Binding-site contacts:
Ligand atom C5 contacts residue PDC1 of chain 4.J at 4.3 Å.
Ligand atom O3 contacts residue LU1 of chain 4.C at 2.6 Å.
Ligand atom C6 contacts residue PDC1 of chain 4.J at 3.4 Å.
Ligand atom O1 contacts residue LU1 of chain 4.C at 2.2 Å.
Ligand atom C2 contacts residue PDC1 of chain 4.J at 3.2 Å.
Ligand atom O3 contacts residue PDC1 of chain 4.K at 3.3 Å (h-bond).
Ligand atom C8 contacts residue PDC1 of chain 4.J at 3.7 Å.
Ligand atom N1 contacts residue PDC1 of chain 4.K at 2.8 Å (h-bond).
Ligand atom C5 contacts residue PDC1 of chain 4.K at 4.4 Å.
Ligand atom O1 contacts residue PDC1 of chain 4.J at 3.3 Å (h-bond).
Ligand atom C8 contacts residue ARG164 of chain 4.A at 3.7 Å.
Ligand atom C2 contacts residue PDC1 of chain 4.K at 3.4 Å.
Ligand atom C7 contacts residue PDC1 of chain 4.J at 3.4 Å.
Ligand atom C6 contacts residue ARG164 of chain 4.A at 4.4 Å.
Ligand atom C6 contacts residue LU1 of chain 4.C at 3.3 Å.
Ligand atom O3 contacts residue PDC1 of chain 4.J at 3.0 Å (h-bond).
Ligand atom C3 contacts residue LU1 of chain 4.C at 4.5 Å.
Ligand atom C8 contacts residue LU1 of chain 4.C at 3.4 Å.
Ligand atom O3 contacts residue ARG164 of chain 4.A at 3.6 Å.
Ligand atom C3 contacts residue PDC1 of chain 4.J at 4.2 Å.
Ligand atom O1 contacts residue PDC1 of chain 4.K at 2.5 Å (h-bond).
Ligand atom C2 contacts residue LU1 of chain 4.C at 3.1 Å.
Ligand atom N1 contacts residue LU1 of chain 4.C at 2.4 Å.
Ligand atom O2 contacts residue LU1 of chain 4.C at 4.3 Å.
Ligand atom C8 contacts residue PDC1 of chain 4.K at 3.6 Å.
Ligand atom C3 contacts residue PDC1 of chain 4.K at 4.4 Å.
Ligand atom C7 contacts residue LU1 of chain 4.C at 3.1 Å.
Ligand atom O2 contacts residue PDC1 of chain 4.J at 4.3 Å.
Ligand atom C7 contacts residue PDC1 of chain 4.K at 3.6 Å.
Ligand atom N1 contacts residue PDC1 of chain 4.J at 2.7 Å (h-bond).
Ligand atom O4 contacts residue ARG164 of chain 4.A at 3.4 Å.
Ligand atom C6 contacts residue PDC1 of chain 4.K at 3.4 Å.

Sequence of chain 4.A:
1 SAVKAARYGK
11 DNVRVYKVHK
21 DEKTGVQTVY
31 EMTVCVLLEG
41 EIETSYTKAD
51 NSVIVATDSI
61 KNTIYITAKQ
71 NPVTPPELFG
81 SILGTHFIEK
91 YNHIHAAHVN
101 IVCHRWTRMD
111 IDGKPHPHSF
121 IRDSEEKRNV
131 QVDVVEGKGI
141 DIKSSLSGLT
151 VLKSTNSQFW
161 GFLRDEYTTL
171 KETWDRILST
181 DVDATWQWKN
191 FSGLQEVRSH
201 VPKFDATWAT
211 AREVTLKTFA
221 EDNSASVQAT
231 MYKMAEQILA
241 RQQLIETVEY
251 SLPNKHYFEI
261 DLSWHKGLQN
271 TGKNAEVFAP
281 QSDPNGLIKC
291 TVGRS

A protein and the small-molecule ligand that binds it are described below.
Small molecule (SMILES): O=C(O)c1cccc(C(=O)O)n1